Sequence of chain 1.A:
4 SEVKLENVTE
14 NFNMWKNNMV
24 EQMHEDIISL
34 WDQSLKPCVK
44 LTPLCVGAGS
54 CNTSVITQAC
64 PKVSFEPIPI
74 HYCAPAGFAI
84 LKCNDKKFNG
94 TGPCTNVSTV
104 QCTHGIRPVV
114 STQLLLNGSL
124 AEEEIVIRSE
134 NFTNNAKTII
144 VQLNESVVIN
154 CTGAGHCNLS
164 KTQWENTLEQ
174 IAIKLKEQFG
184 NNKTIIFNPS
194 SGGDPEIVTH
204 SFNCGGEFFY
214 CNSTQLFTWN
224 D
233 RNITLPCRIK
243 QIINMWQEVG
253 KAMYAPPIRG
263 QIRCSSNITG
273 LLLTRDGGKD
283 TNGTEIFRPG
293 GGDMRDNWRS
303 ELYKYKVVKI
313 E

Binding-site contacts:
Ligand atom C1 contacts residue SER267 of chain 1.A at 3.5 Å.
Ligand atom C5 contacts residue ARG110 of chain 1.A at 3.9 Å.
Ligand atom C5 contacts residue SER267 of chain 1.A at 3.1 Å.
Ligand atom C4 contacts residue SER267 of chain 1.A at 3.6 Å.
Ligand atom O3 contacts residue CYS207 of chain 1.A at 3.2 Å (h-bond).
Ligand atom C1 contacts residue ARG110 of chain 1.A at 4.0 Å.
Ligand atom O5 contacts residue ARG110 of chain 1.A at 3.0 Å (salt-bridge).
Ligand atom O6 contacts residue PRO70 of chain 1.A at 4.1 Å.
Ligand atom C8 contacts residue SER268 of chain 1.A at 3.5 Å.
Ligand atom C8 contacts residue VAL112 of chain 1.A at 4.0 Å (hydrophobic).
Ligand atom O7 contacts residue VAL112 of chain 1.A at 3.7 Å.
Ligand atom C2 contacts residue SER268 of chain 1.A at 3.5 Å.
Ligand atom C1 contacts residue SER268 of chain 1.A at 3.5 Å.
Ligand atom C2 contacts residue SER267 of chain 1.A at 3.9 Å.
Ligand atom C3 contacts residue CYS207 of chain 1.A at 4.0 Å (hydrophobic).
Ligand atom O7 contacts residue ASN206 of chain 1.A at 4.0 Å.
Ligand atom N2 contacts residue CYS266 of chain 1.A at 3.9 Å.
Ligand atom C7 contacts residue CYS266 of chain 1.A at 4.1 Å (hydrophobic).
Ligand atom O7 contacts residue ASN120 of chain 1.A at 3.9 Å.
Ligand atom O5 contacts residue ASN120 of chain 1.A at 2.4 Å (h-bond).
Ligand atom C3 contacts residue ASN120 of chain 1.A at 3.8 Å.
Ligand atom N2 contacts residue ASN120 of chain 1.A at 2.9 Å (h-bond).
Ligand atom C1 contacts residue ASN120 of chain 1.A at 1.4 Å.
Ligand atom O6 contacts residue ARG110 of chain 1.A at 3.4 Å (salt-bridge).
Ligand atom C7 contacts residue SER268 of chain 1.A at 3.5 Å.
Ligand atom C5 contacts residue ASN120 of chain 1.A at 3.7 Å.
Ligand atom O5 contacts residue SER267 of chain 1.A at 3.7 Å.
Ligand atom C2 contacts residue ASN120 of chain 1.A at 2.4 Å.
Ligand atom N2 contacts residue SER268 of chain 1.A at 2.6 Å (h-bond).
Ligand atom C6 contacts residue ARG110 of chain 1.A at 3.6 Å.
Ligand atom C3 contacts residue SER267 of chain 1.A at 3.4 Å.
Ligand atom C8 contacts residue CYS207 of chain 1.A at 3.3 Å (hydrophobic).
Ligand atom C8 contacts residue PHE205 of chain 1.A at 4.0 Å (hydrophobic).
Ligand atom C8 contacts residue ASN206 of chain 1.A at 3.4 Å.
Ligand atom C7 contacts residue CYS207 of chain 1.A at 3.6 Å (hydrophobic).
Ligand atom C8 contacts residue CYS266 of chain 1.A at 3.6 Å (hydrophobic).
Ligand atom O4 contacts residue SER267 of chain 1.A at 3.7 Å.
Ligand atom N2 contacts residue CYS207 of chain 1.A at 3.8 Å.
Ligand atom C3 contacts residue SER268 of chain 1.A at 4.0 Å.
Ligand atom C7 contacts residue ASN120 of chain 1.A at 3.6 Å.

A small-molecule ligand and the protein it binds are described below.
Small molecule (SMILES): CC(=O)N[C@@H]1[C@@H](O)[C@H](O)[C@@H](CO)O[C@H]1O